A protein and the small-molecule ligand that binds it are described below.
Small molecule (SMILES): CC(=O)N[C@@H]1[C@@H](O)[C@H](O)[C@@H](CO)O[C@H]1O

Binding-site contacts:
Ligand atom O7 contacts residue VAL490 of chain 1.C at 3.3 Å.
Ligand atom O7 contacts residue ASN491 of chain 1.C at 4.0 Å.
Ligand atom C4 contacts residue ASN491 of chain 1.C at 4.3 Å.
Ligand atom O5 contacts residue ASN491 of chain 1.C at 2.4 Å (h-bond).
Ligand atom C3 contacts residue ASN491 of chain 1.C at 3.9 Å.
Ligand atom C5 contacts residue ASN491 of chain 1.C at 3.7 Å.
Ligand atom C7 contacts residue VAL490 of chain 1.C at 4.0 Å (hydrophobic).
Ligand atom C8 contacts residue ASN491 of chain 1.C at 4.2 Å.
Ligand atom C8 contacts residue ARG489 of chain 1.C at 3.9 Å.
Ligand atom C2 contacts residue ASN491 of chain 1.C at 2.6 Å.
Ligand atom C1 contacts residue ASN491 of chain 1.C at 1.5 Å.
Ligand atom N2 contacts residue ASN491 of chain 1.C at 3.0 Å (h-bond).
Ligand atom C7 contacts residue ASN491 of chain 1.C at 3.7 Å.
Ligand atom C8 contacts residue VAL490 of chain 1.C at 3.8 Å (hydrophobic).

Sequence of chain 1.C:
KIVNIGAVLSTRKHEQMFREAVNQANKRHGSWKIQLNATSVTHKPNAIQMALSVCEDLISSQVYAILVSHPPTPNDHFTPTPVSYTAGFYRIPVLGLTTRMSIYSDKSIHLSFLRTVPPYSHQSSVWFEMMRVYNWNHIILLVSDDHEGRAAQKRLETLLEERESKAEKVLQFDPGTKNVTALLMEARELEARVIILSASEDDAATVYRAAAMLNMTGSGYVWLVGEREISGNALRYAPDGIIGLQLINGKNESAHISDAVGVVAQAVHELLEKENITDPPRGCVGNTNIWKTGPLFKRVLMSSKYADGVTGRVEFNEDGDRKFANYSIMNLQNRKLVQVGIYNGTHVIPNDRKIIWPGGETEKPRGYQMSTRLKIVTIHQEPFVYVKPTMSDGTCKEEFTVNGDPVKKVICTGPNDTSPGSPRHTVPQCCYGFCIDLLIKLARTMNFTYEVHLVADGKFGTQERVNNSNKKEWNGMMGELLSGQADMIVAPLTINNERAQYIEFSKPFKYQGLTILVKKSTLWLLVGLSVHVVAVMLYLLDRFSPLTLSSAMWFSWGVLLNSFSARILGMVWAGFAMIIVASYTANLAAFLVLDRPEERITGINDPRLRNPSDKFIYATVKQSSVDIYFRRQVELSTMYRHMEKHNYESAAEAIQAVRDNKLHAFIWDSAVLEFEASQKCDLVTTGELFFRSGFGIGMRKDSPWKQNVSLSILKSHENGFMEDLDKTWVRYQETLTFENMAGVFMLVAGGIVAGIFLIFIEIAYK